This protein binds this small molecule.
Small molecule (SMILES): CC1=Nc2nc(N[C@H](CC#N)c3cccc(Cl)c3)nn2C(=O)C1

Sequence of chain 3.A:
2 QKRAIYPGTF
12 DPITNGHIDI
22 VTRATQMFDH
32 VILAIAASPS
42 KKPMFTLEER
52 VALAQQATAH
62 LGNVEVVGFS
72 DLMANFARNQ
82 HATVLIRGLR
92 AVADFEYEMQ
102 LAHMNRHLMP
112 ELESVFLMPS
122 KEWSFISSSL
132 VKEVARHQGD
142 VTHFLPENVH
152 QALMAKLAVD

Binding-site contacts:
Ligand atom C20 contacts residue SO41 of chain 13.F at 3.6 Å.
Ligand atom C14 contacts residue ASP72 of chain 13.A at 3.2 Å.
Ligand atom C18 contacts residue ALA37 of chain 13.A at 3.6 Å (hydrophobic).
Ligand atom C15 contacts residue SER71 of chain 13.A at 3.6 Å.
Ligand atom N23 contacts residue PHE70 of chain 13.A at 3.6 Å (h-bond).
Ligand atom C13 contacts residue ASP72 of chain 13.A at 3.6 Å.
Ligand atom C10 contacts residue ASN106 of chain 13.A at 3.6 Å.
Ligand atom C3 contacts residue SO41 of chain 13.F at 3.6 Å.
Ligand atom C1 contacts residue LEU102 of chain 13.A at 3.7 Å (hydrophobic).
Ligand atom C15 contacts residue PHE70 of chain 13.A at 3.5 Å (hydrophobic).
Ligand atom C18 contacts residue SO41 of chain 13.F at 3.2 Å.
Ligand atom N23 contacts residue ALA38 of chain 13.A at 3.3 Å (h-bond).
Ligand atom CL contacts residue GLY9 of chain 13.A at 3.4 Å.
Ligand atom C17 contacts residue PHE70 of chain 13.A at 3.8 Å (hydrophobic).
Ligand atom N6 contacts residue LEU73 of chain 13.A at 3.4 Å.
Ligand atom C19 contacts residue ALA37 of chain 13.A at 3.6 Å (hydrophobic).
Ligand atom C19 contacts residue SO41 of chain 13.F at 3.2 Å.
Ligand atom N6 contacts residue MET74 of chain 13.A at 3.7 Å.
Ligand atom C10 contacts residue LEU102 of chain 13.A at 3.7 Å (hydrophobic).
Ligand atom C14 contacts residue SER71 of chain 13.A at 3.7 Å.
Ligand atom C19 contacts residue THR10 of chain 13.A at 3.7 Å.
Ligand atom O11 contacts residue SO41 of chain 13.F at 3.2 Å (h-bond).
Ligand atom C17 contacts residue SO41 of chain 13.F at 3.5 Å.
Ligand atom N4 contacts residue SO41 of chain 13.F at 3.4 Å (h-bond).
Ligand atom N7 contacts residue SO41 of chain 13.F at 3.2 Å (h-bond).
Ligand atom N12 contacts residue ASP72 of chain 13.A at 2.9 Å (salt-bridge).
Ligand atom N23 contacts residue SER71 of chain 13.A at 3.8 Å.
Ligand atom C17 contacts residue ALA37 of chain 13.A at 3.7 Å (hydrophobic).
Ligand atom C14 contacts residue PHE70 of chain 13.A at 3.7 Å (hydrophobic).
Ligand atom N23 contacts residue ALA37 of chain 13.A at 3.8 Å.
Ligand atom C2 contacts residue LEU102 of chain 13.A at 3.7 Å (hydrophobic).
Ligand atom C10 contacts residue VAL135 of chain 3.A at 3.8 Å (hydrophobic).
Ligand atom C5 contacts residue LEU73 of chain 13.A at 3.5 Å (hydrophobic).
Ligand atom N23 contacts residue SER39 of chain 13.A at 2.8 Å (h-bond).
Ligand atom C20 contacts residue ALA37 of chain 13.A at 3.7 Å (hydrophobic).
Ligand atom C5 contacts residue MET74 of chain 13.A at 3.5 Å (hydrophobic).
Ligand atom O11 contacts residue GLU134 of chain 3.A at 3.4 Å.
Ligand atom N9 contacts residue LEU73 of chain 13.A at 3.4 Å.
Ligand atom C10 contacts residue MET105 of chain 13.A at 3.5 Å (hydrophobic).
Ligand atom N9 contacts residue MET74 of chain 13.A at 2.9 Å (h-bond).

Sequence of chain 13.A:
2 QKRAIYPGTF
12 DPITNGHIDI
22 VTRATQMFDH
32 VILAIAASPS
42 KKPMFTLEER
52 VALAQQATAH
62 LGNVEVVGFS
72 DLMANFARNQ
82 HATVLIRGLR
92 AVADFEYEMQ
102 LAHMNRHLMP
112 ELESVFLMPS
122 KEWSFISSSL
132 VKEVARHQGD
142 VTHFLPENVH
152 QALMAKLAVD